Sequence of chain 1.A:
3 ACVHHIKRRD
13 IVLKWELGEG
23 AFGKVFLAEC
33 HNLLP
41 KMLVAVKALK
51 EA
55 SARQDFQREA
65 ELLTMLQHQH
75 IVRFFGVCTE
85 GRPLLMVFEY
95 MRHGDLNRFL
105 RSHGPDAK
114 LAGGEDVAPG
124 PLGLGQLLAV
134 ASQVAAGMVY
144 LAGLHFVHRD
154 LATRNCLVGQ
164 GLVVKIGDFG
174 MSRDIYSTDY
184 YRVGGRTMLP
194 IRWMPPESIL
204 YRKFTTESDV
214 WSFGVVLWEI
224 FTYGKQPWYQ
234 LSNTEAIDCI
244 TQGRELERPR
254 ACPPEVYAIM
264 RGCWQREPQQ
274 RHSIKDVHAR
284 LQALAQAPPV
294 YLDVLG

Binding-site contacts:
Ligand atom O19 contacts residue LYS47 of chain 1.A at 3.0 Å (salt-bridge).
Ligand atom C30 contacts residue ASP171 of chain 1.A at 3.5 Å.
Ligand atom O27 contacts residue GLY170 of chain 1.A at 3.2 Å.
Ligand atom C05 contacts residue TYR94 of chain 1.A at 3.5 Å (hydrophobic).
Ligand atom N26 contacts residue ASP171 of chain 1.A at 3.2 Å (salt-bridge).
Ligand atom F46 contacts residue GLY170 of chain 1.A at 3.6 Å.
Ligand atom C41 contacts residue GLY173 of chain 1.A at 3.5 Å.
Ligand atom N09 contacts residue MET95 of chain 1.A at 3.0 Å (h-bond).
Ligand atom C44 contacts residue PHE172 of chain 1.A at 3.5 Å (hydrophobic).
Ligand atom N25 contacts residue MET174 of chain 1.A at 3.2 Å.
Ligand atom C13 contacts residue PHE172 of chain 1.A at 3.3 Å (hydrophobic).
Ligand atom C35 contacts residue ASP171 of chain 1.A at 3.0 Å.
Ligand atom C33 contacts residue LEU67 of chain 1.A at 3.5 Å (hydrophobic).
Ligand atom C42 contacts residue LYS47 of chain 1.A at 3.5 Å.
Ligand atom O40 contacts residue GLU21 of chain 1.A at 3.1 Å (salt-bridge).
Ligand atom C24 contacts residue MET174 of chain 1.A at 3.3 Å (hydrophobic).
Ligand atom C21 contacts residue ASP171 of chain 1.A at 3.2 Å.
Ligand atom F48 contacts residue LEU70 of chain 1.A at 3.2 Å.
Ligand atom C29 contacts residue ASP171 of chain 1.A at 3.5 Å.
Ligand atom C08 contacts residue MET95 of chain 1.A at 3.6 Å (hydrophobic).
Ligand atom C11 contacts residue LEU160 of chain 1.A at 3.6 Å (hydrophobic).
Ligand atom C29 contacts residue GLU63 of chain 1.A at 3.6 Å.
Ligand atom C44 contacts residue MET174 of chain 1.A at 3.4 Å (hydrophobic).
Ligand atom C41 contacts residue LYS47 of chain 1.A at 3.4 Å.
Ligand atom C43 contacts residue VAL27 of chain 1.A at 3.4 Å (hydrophobic).
Ligand atom C05 contacts residue LEU19 of chain 1.A at 3.6 Å (hydrophobic).
Ligand atom N09 contacts residue TYR94 of chain 1.A at 3.3 Å.
Ligand atom C14 contacts residue PHE172 of chain 1.A at 3.6 Å (hydrophobic).
Ligand atom C20 contacts residue LEU160 of chain 1.A at 3.6 Å (hydrophobic).
Ligand atom C28 contacts residue ASP171 of chain 1.A at 3.4 Å.
Ligand atom O40 contacts residue GLY20 of chain 1.A at 3.2 Å.
Ligand atom O40 contacts residue MET174 of chain 1.A at 3.5 Å.
Ligand atom C33 contacts residue ASP171 of chain 1.A at 3.3 Å.
Ligand atom O27 contacts residue ASP171 of chain 1.A at 2.4 Å (salt-bridge).
Ligand atom N26 contacts residue GLU63 of chain 1.A at 3.5 Å (salt-bridge).
Ligand atom F47 contacts residue ILE75 of chain 1.A at 3.3 Å.
Ligand atom C22 contacts residue PHE172 of chain 1.A at 3.6 Å (hydrophobic).
Ligand atom C38 contacts residue LEU66 of chain 1.A at 3.6 Å (hydrophobic).
Ligand atom C12 contacts residue PHE172 of chain 1.A at 3.5 Å (hydrophobic).
Ligand atom C08 contacts residue GLU93 of chain 1.A at 3.3 Å.

The protein below binds the small molecule below.
Small molecule (SMILES): Cc1cn(-c2cc(NC(=O)c3cc4cc(c3C)C#Cc3cnc5ccc(nn35)NCCC(=O)NCCCCO4)cc(C(F)(F)F)c2)cn1